Sequence of chain 1.A:
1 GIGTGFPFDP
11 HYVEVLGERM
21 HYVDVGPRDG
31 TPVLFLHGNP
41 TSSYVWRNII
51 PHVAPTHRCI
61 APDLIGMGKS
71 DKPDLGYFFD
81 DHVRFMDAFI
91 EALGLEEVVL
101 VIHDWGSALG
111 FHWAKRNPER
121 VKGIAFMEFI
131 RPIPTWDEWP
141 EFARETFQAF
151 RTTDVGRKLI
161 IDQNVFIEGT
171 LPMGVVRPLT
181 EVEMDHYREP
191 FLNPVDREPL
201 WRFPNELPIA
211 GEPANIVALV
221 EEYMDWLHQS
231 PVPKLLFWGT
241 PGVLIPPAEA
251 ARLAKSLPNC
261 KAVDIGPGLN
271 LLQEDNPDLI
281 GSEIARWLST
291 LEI

This protein binds this small molecule.
Small molecule (SMILES): CN(C)c1ccc2c(-c3cc(C(=O)NCCOCCOCCCCNS(C)(=O)=O)ccc3C(=O)O)c3ccc(=[N+](C)C)cc-3oc2c1

Binding-site contacts:
Ligand atom O1 contacts residue ALA143 of chain 1.A at 3.2 Å.
Ligand atom N contacts residue THR146 of chain 1.A at 3.6 Å.
Ligand atom O4 contacts residue LEU207 of chain 1.A at 3.7 Å.
Ligand atom N1 contacts residue PHE166 of chain 1.A at 3.8 Å.
Ligand atom C26 contacts residue GLY169 of chain 1.A at 3.6 Å.
Ligand atom N1 contacts residue ASN39 of chain 1.A at 3.2 Å (h-bond).
Ligand atom C26 contacts residue MET173 of chain 1.A at 3.6 Å (hydrophobic).
Ligand atom C3 contacts residue PHE147 of chain 1.A at 3.5 Å (hydrophobic).
Ligand atom O3 contacts residue ASP104 of chain 1.A at 3.8 Å.
Ligand atom O3 contacts residue TRP105 of chain 1.A at 3.3 Å.
Ligand atom O4 contacts residue PHE166 of chain 1.A at 3.7 Å.
Ligand atom C9 contacts residue LEU207 of chain 1.A at 3.7 Å (hydrophobic).
Ligand atom C contacts residue THR146 of chain 1.A at 3.7 Å.
Ligand atom O4 contacts residue PHE147 of chain 1.A at 3.2 Å.
Ligand atom N1 contacts residue ASP104 of chain 1.A at 3.3 Å (salt-bridge).
Ligand atom C25 contacts residue GLY169 of chain 1.A at 3.4 Å.
Ligand atom C29 contacts residue GLU168 of chain 1.A at 3.2 Å.
Ligand atom C9 contacts residue TRP105 of chain 1.A at 3.8 Å (hydrophobic).
Ligand atom C27 contacts residue GLY169 of chain 1.A at 3.8 Å.
Ligand atom C9 contacts residue ASP104 of chain 1.A at 3.2 Å.
Ligand atom C1 contacts residue ALA143 of chain 1.A at 3.8 Å (hydrophobic).
Ligand atom C21 contacts residue GLN163 of chain 1.A at 3.7 Å.
Ligand atom C19 contacts residue VAL165 of chain 1.A at 3.6 Å (hydrophobic).
Ligand atom C32 contacts residue GLU168 of chain 1.A at 3.5 Å.
Ligand atom C11 contacts residue THR146 of chain 1.A at 3.5 Å.
Ligand atom C8 contacts residue ASP104 of chain 1.A at 3.5 Å.
Ligand atom C30 contacts residue GLU168 of chain 1.A at 3.7 Å.
Ligand atom C3 contacts residue ALA143 of chain 1.A at 3.7 Å (hydrophobic).
Ligand atom C6 contacts residue ASN270 of chain 1.A at 3.6 Å.
Ligand atom O contacts residue THR170 of chain 1.A at 2.8 Å (h-bond).
Ligand atom C28 contacts residue GLU168 of chain 1.A at 3.7 Å.
Ligand atom C2 contacts residue THR170 of chain 1.A at 3.7 Å.
Ligand atom O2 contacts residue VAL243 of chain 1.A at 3.5 Å.
Ligand atom C4 contacts residue MET173 of chain 1.A at 3.7 Å (hydrophobic).
Ligand atom O3 contacts residue ASN39 of chain 1.A at 3.1 Å (h-bond).
Ligand atom C31 contacts residue PRO172 of chain 1.A at 3.8 Å (hydrophobic).
Ligand atom C28 contacts residue GLY169 of chain 1.A at 3.5 Å.
Ligand atom C29 contacts residue GLY169 of chain 1.A at 3.7 Å.
Ligand atom C3 contacts residue THR170 of chain 1.A at 3.9 Å.
Ligand atom C7 contacts residue ASN270 of chain 1.A at 3.8 Å.